This small molecule binds to this protein.
Small molecule (SMILES): CC(=O)N[C@@H]1[C@@H](O)[C@H](O)[C@@H](CO)O[C@H]1O

Binding-site contacts:
Ligand atom C4 contacts residue ASN359 of chain 1.A at 4.2 Å.
Ligand atom C1 contacts residue ASN359 of chain 1.A at 1.4 Å.
Ligand atom C7 contacts residue THR358 of chain 1.A at 4.5 Å.
Ligand atom C7 contacts residue THR325 of chain 1.A at 3.8 Å.
Ligand atom C1 contacts residue GLY324 of chain 1.A at 3.7 Å.
Ligand atom C8 contacts residue THR358 of chain 1.A at 3.7 Å.
Ligand atom C7 contacts residue ASN359 of chain 1.A at 3.4 Å.
Ligand atom N2 contacts residue THR325 of chain 1.A at 3.7 Å.
Ligand atom C8 contacts residue SER327 of chain 1.A at 3.9 Å.
Ligand atom C1 contacts residue SER323 of chain 1.A at 4.1 Å.
Ligand atom O7 contacts residue ASN359 of chain 1.A at 3.6 Å (h-bond).
Ligand atom C3 contacts residue GLY324 of chain 1.A at 3.9 Å.
Ligand atom C3 contacts residue ASN359 of chain 1.A at 3.8 Å.
Ligand atom C5 contacts residue ASN359 of chain 1.A at 3.6 Å.
Ligand atom C8 contacts residue GLY324 of chain 1.A at 4.1 Å.
Ligand atom C7 contacts residue GLY324 of chain 1.A at 4.0 Å.
Ligand atom N2 contacts residue ASN359 of chain 1.A at 2.9 Å (h-bond).
Ligand atom N2 contacts residue GLY324 of chain 1.A at 3.1 Å (h-bond).
Ligand atom O5 contacts residue SER323 of chain 1.A at 4.3 Å.
Ligand atom C8 contacts residue ASN359 of chain 1.A at 4.5 Å.
Ligand atom O3 contacts residue THR325 of chain 1.A at 4.3 Å.
Ligand atom C8 contacts residue GLU326 of chain 1.A at 4.2 Å.
Ligand atom C8 contacts residue THR325 of chain 1.A at 3.2 Å.
Ligand atom O5 contacts residue ASN359 of chain 1.A at 2.3 Å (h-bond).
Ligand atom C2 contacts residue GLY324 of chain 1.A at 3.8 Å.
Ligand atom N2 contacts residue THR358 of chain 1.A at 4.5 Å.
Ligand atom C2 contacts residue ASN359 of chain 1.A at 2.5 Å.

Sequence of chain 1.A:
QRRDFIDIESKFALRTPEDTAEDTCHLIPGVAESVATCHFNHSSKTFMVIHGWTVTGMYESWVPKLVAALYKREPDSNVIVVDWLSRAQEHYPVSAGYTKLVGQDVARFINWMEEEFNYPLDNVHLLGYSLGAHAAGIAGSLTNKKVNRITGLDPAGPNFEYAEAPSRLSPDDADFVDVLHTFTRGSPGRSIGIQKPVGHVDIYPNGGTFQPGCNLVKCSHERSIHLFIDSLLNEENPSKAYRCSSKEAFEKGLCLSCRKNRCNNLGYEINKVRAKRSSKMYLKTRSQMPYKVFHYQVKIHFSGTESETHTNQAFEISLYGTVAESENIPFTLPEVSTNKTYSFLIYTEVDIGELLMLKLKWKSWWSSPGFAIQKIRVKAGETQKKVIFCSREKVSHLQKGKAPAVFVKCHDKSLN